This protein binds this small molecule.
Small molecule (SMILES): CC[C@H](C)[C@H](NC(=O)[C@H](CC(C)C)NC(=O)[C@H](CO)NC(=O)CNC(=O)[C@@H](NC(=O)[C@@H](N)[C@@H](C)O)C(C)C)C(=O)N[C@H](C=O)CCC(N)=O

Binding-site contacts:
Ligand atom O contacts residue ARG35 of chain 1.D at 3.1 Å (salt-bridge).
Ligand atom CB contacts residue ASP243 of chain 1.D at 4.3 Å.
Ligand atom CG2 contacts residue LEU40 of chain 1.D at 4.2 Å (hydrophobic).
Ligand atom CD contacts residue ARG36 of chain 1.D at 4.1 Å.
Ligand atom C contacts residue ASP243 of chain 1.D at 3.8 Å.
Ligand atom OE1 contacts residue ARG36 of chain 1.D at 3.8 Å.
Ligand atom CB contacts residue ARG29 of chain 1.D at 4.1 Å.
Ligand atom NE2 contacts residue ARG36 of chain 1.D at 3.9 Å.
Ligand atom C contacts residue ARG36 of chain 1.D at 3.2 Å.
Ligand atom N contacts residue ARG35 of chain 1.D at 4.1 Å.
Ligand atom CB contacts residue LEU40 of chain 1.D at 4.1 Å (hydrophobic).
Ligand atom O contacts residue ARG35 of chain 1.D at 3.4 Å (salt-bridge).
Ligand atom CD1 contacts residue LEU40 of chain 1.D at 3.8 Å (hydrophobic).
Ligand atom CB contacts residue ARG35 of chain 1.D at 3.5 Å.
Ligand atom CA contacts residue ARG35 of chain 1.D at 3.9 Å.
Ligand atom CG2 contacts residue PRO43 of chain 1.D at 3.9 Å (hydrophobic).
Ligand atom C contacts residue ASP243 of chain 1.D at 3.9 Å.
Ligand atom CA contacts residue ASP243 of chain 1.D at 4.3 Å.
Ligand atom N contacts residue ASP243 of chain 1.D at 2.8 Å (salt-bridge).
Ligand atom OG contacts residue ARG29 of chain 1.D at 4.3 Å.
Ligand atom O contacts residue ARG29 of chain 1.D at 3.8 Å.
Ligand atom CA contacts residue ASP243 of chain 1.D at 3.3 Å.
Ligand atom CD1 contacts residue ARG35 of chain 1.D at 4.5 Å.
Ligand atom N contacts residue ASP243 of chain 1.D at 3.2 Å (salt-bridge).
Ligand atom CA contacts residue PRO43 of chain 1.D at 4.4 Å (hydrophobic).
Ligand atom CG contacts residue LEU40 of chain 1.D at 4.4 Å (hydrophobic).
Ligand atom CA contacts residue ARG29 of chain 1.D at 4.0 Å.
Ligand atom OG contacts residue ILE25 of chain 1.D at 4.0 Å.
Ligand atom O contacts residue ARG36 of chain 1.D at 3.6 Å (salt-bridge).
Ligand atom CB contacts residue ARG35 of chain 1.D at 4.1 Å.
Ligand atom O contacts residue ASP243 of chain 1.D at 4.1 Å.
Ligand atom CG1 contacts residue ARG35 of chain 1.D at 4.2 Å.
Ligand atom CD1 contacts residue ARG29 of chain 1.D at 4.4 Å.
Ligand atom C contacts residue ARG35 of chain 1.D at 3.6 Å.
Ligand atom N contacts residue PRO43 of chain 1.D at 4.4 Å.
Ligand atom CB contacts residue PRO43 of chain 1.D at 3.8 Å (hydrophobic).
Ligand atom C contacts residue ARG35 of chain 1.D at 4.4 Å.
Ligand atom CA contacts residue ASP243 of chain 1.D at 4.4 Å.
Ligand atom CD1 contacts residue LEU32 of chain 1.D at 3.8 Å (hydrophobic).
Ligand atom CG2 contacts residue ASP243 of chain 1.D at 3.3 Å.

Sequence of chain 1.D:
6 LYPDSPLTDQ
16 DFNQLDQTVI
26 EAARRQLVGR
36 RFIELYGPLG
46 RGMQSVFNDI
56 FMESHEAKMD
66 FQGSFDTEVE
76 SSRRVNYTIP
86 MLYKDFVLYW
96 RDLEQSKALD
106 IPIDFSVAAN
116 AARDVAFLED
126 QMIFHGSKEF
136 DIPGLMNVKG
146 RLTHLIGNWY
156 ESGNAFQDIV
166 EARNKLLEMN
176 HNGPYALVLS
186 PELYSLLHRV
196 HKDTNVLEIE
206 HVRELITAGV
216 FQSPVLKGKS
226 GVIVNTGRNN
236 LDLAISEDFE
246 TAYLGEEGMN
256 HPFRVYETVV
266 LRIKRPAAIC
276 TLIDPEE